The protein below binds the small molecule below.
Small molecule (SMILES): CC(=O)N[C@H]1[C@H](O[C@H]2[C@H](O)[C@@H](NC(C)=O)CO[C@@H]2CO)O[C@H](CO)[C@@H](O[C@@H]2O[C@H](CO)[C@@H](O)[C@H](O)[C@@H]2O)[C@@H]1O

Binding-site contacts:
Ligand atom C5 contacts residue ALA69 of chain 18.E at 4.4 Å (hydrophobic).
Ligand atom C7 contacts residue TYR23 of chain 18.E at 4.0 Å (hydrophobic).
Ligand atom O5 contacts residue ASN78 of chain 18.E at 2.2 Å (h-bond).
Ligand atom C6 contacts residue VAL68 of chain 18.E at 3.1 Å (hydrophobic).
Ligand atom C2 contacts residue ASN78 of chain 18.E at 2.7 Å.
Ligand atom C6 contacts residue ALA69 of chain 18.E at 4.1 Å (hydrophobic).
Ligand atom C5 contacts residue SER80 of chain 18.E at 4.0 Å.
Ligand atom O5 contacts residue SER80 of chain 18.E at 4.1 Å.
Ligand atom O6 contacts residue ALA69 of chain 18.E at 4.0 Å.
Ligand atom C1 contacts residue SER80 of chain 18.E at 3.8 Å.
Ligand atom C1 contacts residue ALA69 of chain 18.E at 4.3 Å (hydrophobic).
Ligand atom C1 contacts residue ASN78 of chain 18.E at 1.4 Å.
Ligand atom O6 contacts residue VAL68 of chain 18.E at 3.8 Å.
Ligand atom C5 contacts residue VAL68 of chain 18.E at 4.4 Å (hydrophobic).
Ligand atom C8 contacts residue TYR23 of chain 18.E at 3.3 Å (hydrophobic).
Ligand atom C6 contacts residue ASN78 of chain 18.E at 4.5 Å.
Ligand atom C4 contacts residue ASN78 of chain 18.E at 4.2 Å.
Ligand atom O5 contacts residue ALA69 of chain 18.E at 3.5 Å.
Ligand atom N2 contacts residue ASN78 of chain 18.E at 3.2 Å (h-bond).
Ligand atom C7 contacts residue ASN78 of chain 18.E at 3.9 Å.
Ligand atom O7 contacts residue TYR23 of chain 18.E at 4.2 Å.
Ligand atom C5 contacts residue ASN78 of chain 18.E at 3.5 Å.
Ligand atom O7 contacts residue ASN78 of chain 18.E at 4.0 Å.
Ligand atom C3 contacts residue ASN78 of chain 18.E at 4.0 Å.

Sequence of chain 18.E:
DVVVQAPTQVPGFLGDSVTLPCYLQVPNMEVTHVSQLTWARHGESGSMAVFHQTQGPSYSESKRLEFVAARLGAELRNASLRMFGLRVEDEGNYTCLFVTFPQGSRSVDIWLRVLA